Binding-site contacts:
Ligand atom C1 contacts residue ASN57 of chain 3.A at 1.4 Å.
Ligand atom C4 contacts residue ASN57 of chain 3.A at 4.2 Å.
Ligand atom O7 contacts residue ASN57 of chain 3.A at 3.0 Å (h-bond).
Ligand atom C7 contacts residue ASN57 of chain 3.A at 3.1 Å.
Ligand atom C8 contacts residue ASN57 of chain 3.A at 4.4 Å.
Ligand atom C3 contacts residue ASN57 of chain 3.A at 3.8 Å.
Ligand atom N2 contacts residue ASN57 of chain 3.A at 2.9 Å (h-bond).
Ligand atom O7 contacts residue GLN69 of chain 3.A at 4.5 Å.
Ligand atom O5 contacts residue TYR88 of chain 3.A at 3.5 Å (h-bond).
Ligand atom O5 contacts residue ASN57 of chain 3.A at 2.3 Å (h-bond).
Ligand atom C8 contacts residue GLU56 of chain 3.A at 4.1 Å.
Ligand atom O6 contacts residue TYR88 of chain 3.A at 2.6 Å (h-bond).
Ligand atom C2 contacts residue ASN57 of chain 3.A at 2.5 Å.
Ligand atom C5 contacts residue ASN57 of chain 3.A at 3.7 Å.
Ligand atom C6 contacts residue TYR88 of chain 3.A at 3.3 Å (hydrophobic).
Ligand atom C5 contacts residue TYR88 of chain 3.A at 4.0 Å (hydrophobic).

Sequence of chain 3.A:
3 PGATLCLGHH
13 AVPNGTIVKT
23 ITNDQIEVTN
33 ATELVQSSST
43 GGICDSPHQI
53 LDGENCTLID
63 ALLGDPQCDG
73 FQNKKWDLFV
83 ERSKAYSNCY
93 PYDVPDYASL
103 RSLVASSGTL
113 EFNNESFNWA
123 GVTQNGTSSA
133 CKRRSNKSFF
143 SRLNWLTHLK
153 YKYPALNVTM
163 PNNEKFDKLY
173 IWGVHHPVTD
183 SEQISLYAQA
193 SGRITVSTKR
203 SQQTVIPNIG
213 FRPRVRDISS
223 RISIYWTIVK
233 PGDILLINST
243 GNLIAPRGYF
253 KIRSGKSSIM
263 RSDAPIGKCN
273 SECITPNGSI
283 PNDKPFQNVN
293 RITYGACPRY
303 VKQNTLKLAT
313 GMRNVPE

A protein and the small-molecule ligand that binds it are described below.
Small molecule (SMILES): CC(=O)N[C@@H]1[C@@H](O)[C@H](O)[C@@H](CO)O[C@H]1O